Binding-site contacts:
Ligand atom C27 contacts residue LEU47 of chain 1.A at 3.9 Å (hydrophobic).
Ligand atom F2 contacts residue LEU47 of chain 1.A at 3.9 Å.
Ligand atom C3 contacts residue GLY306 of chain 1.B at 3.5 Å.
Ligand atom C22 contacts residue TYR361 of chain 1.A at 3.5 Å (hydrophobic).
Ligand atom C1 contacts residue GLY306 of chain 1.B at 3.9 Å.
Ligand atom C10 contacts residue ALA167 of chain 1.B at 3.9 Å (hydrophobic).
Ligand atom C2 contacts residue GLY306 of chain 1.B at 3.6 Å.
Ligand atom C10 contacts residue GLU332 of chain 1.B at 3.6 Å.
Ligand atom C4 contacts residue GLY306 of chain 1.B at 3.7 Å.
Ligand atom CL contacts residue HIS168 of chain 1.B at 3.5 Å.
Ligand atom C3 contacts residue MET305 of chain 1.B at 3.6 Å (hydrophobic).
Ligand atom C22 contacts residue SER357 of chain 1.A at 3.5 Å.
Ligand atom N3 contacts residue GLU332 of chain 1.B at 3.3 Å (salt-bridge).
Ligand atom C12 contacts residue MET311 of chain 1.B at 3.8 Å (hydrophobic).
Ligand atom O1 contacts residue GLU332 of chain 1.B at 3.1 Å (salt-bridge).
Ligand atom C17 contacts residue GLU332 of chain 1.B at 3.8 Å.
Ligand atom C21 contacts residue PRO48 of chain 1.A at 3.9 Å (hydrophobic).
Ligand atom O1 contacts residue THR224 of chain 1.B at 3.1 Å (h-bond).
Ligand atom C7 contacts residue IMP1 of chain 1.K at 3.7 Å.
Ligand atom N4 contacts residue GLU332 of chain 1.B at 2.9 Å (salt-bridge).
Ligand atom C22 contacts residue GLU332 of chain 1.B at 3.8 Å.
Ligand atom C26 contacts residue LEU47 of chain 1.A at 3.8 Å (hydrophobic).
Ligand atom C21 contacts residue SER357 of chain 1.A at 3.5 Å.
Ligand atom O1 contacts residue TYR361 of chain 1.A at 3.8 Å.
Ligand atom N1 contacts residue IMP1 of chain 1.K at 3.1 Å.
Ligand atom O1 contacts residue IMP1 of chain 1.K at 3.4 Å (h-bond).
Ligand atom C7 contacts residue ALA167 of chain 1.B at 3.9 Å (hydrophobic).
Ligand atom C21 contacts residue TYR361 of chain 1.A at 3.9 Å (hydrophobic).
Ligand atom CL contacts residue GLY360 of chain 1.A at 3.1 Å.
Ligand atom O1 contacts residue ALA167 of chain 1.B at 3.8 Å.
Ligand atom C13 contacts residue GLY306 of chain 1.B at 3.7 Å.
Ligand atom C13 contacts residue VAL330 of chain 1.B at 3.7 Å (hydrophobic).
Ligand atom N4 contacts residue ALA167 of chain 1.B at 3.9 Å.
Ligand atom C20 contacts residue PRO48 of chain 1.A at 3.9 Å (hydrophobic).
Ligand atom N1 contacts residue ALA167 of chain 1.B at 3.8 Å.
Ligand atom C8 contacts residue IMP1 of chain 1.K at 3.9 Å.
Ligand atom C13 contacts residue GLU332 of chain 1.B at 3.6 Å.
Ligand atom C2 contacts residue MET311 of chain 1.B at 3.9 Å (hydrophobic).
Ligand atom C13 contacts residue MET311 of chain 1.B at 3.9 Å (hydrophobic).
Ligand atom CL contacts residue TYR361 of chain 1.A at 3.9 Å.

This protein binds this small molecule.
Small molecule (SMILES): C/C(=N\O)c1cccc(C(C)(C)NC(=O)Nc2ccc(Cl)c(-c3nc(C(F)(F)F)cs3)c2)c1

Sequence of chain 1.B:
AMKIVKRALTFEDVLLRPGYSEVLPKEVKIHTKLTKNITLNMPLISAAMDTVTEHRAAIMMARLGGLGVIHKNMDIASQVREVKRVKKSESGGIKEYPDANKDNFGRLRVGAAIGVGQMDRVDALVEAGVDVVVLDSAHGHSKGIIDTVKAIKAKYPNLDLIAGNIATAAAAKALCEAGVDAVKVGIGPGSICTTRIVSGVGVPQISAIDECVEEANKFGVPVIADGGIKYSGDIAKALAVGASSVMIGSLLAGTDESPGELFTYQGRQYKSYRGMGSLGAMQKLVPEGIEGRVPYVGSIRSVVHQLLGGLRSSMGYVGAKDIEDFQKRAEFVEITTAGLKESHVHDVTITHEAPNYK

Sequence of chain 1.A:
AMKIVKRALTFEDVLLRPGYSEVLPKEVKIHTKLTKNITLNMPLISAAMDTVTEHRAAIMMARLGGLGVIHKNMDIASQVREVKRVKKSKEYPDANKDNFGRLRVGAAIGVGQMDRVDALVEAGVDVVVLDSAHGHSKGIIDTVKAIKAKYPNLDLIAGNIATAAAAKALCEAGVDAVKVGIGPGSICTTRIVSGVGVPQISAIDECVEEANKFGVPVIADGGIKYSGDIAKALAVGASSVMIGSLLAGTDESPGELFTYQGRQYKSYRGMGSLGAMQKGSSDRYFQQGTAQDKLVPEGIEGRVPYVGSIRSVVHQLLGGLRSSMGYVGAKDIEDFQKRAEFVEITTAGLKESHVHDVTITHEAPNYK